Sequence of chain 1.A:
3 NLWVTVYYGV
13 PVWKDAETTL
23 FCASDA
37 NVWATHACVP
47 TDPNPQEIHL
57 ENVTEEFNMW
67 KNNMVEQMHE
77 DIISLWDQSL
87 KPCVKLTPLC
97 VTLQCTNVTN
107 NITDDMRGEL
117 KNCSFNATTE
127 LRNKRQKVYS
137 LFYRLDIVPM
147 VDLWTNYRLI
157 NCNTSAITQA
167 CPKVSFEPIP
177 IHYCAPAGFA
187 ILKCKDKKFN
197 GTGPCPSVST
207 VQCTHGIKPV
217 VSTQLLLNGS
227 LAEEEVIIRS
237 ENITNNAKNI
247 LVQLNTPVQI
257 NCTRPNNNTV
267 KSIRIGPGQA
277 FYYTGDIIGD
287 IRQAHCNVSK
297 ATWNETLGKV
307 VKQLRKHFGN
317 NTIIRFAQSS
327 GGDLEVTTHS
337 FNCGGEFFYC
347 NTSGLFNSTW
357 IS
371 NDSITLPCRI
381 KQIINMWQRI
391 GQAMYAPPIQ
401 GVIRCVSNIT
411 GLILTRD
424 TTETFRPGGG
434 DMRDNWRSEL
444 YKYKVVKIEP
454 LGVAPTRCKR

A small-molecule ligand and the protein it binds are described below.
Small molecule (SMILES): CC(=O)N[C@@H]1[C@@H](O)[C@H](O)[C@@H](CO)O[C@H]1O

Binding-site contacts:
Ligand atom O6 contacts residue GLY114 of chain 1.A at 4.4 Å.
Ligand atom O7 contacts residue ASN103 of chain 1.A at 3.3 Å (h-bond).
Ligand atom C5 contacts residue ASN103 of chain 1.A at 3.8 Å.
Ligand atom C4 contacts residue ASN103 of chain 1.A at 4.4 Å.
Ligand atom C5 contacts residue LYS117 of chain 1.A at 4.1 Å.
Ligand atom C1 contacts residue ASN103 of chain 1.A at 1.5 Å.
Ligand atom C8 contacts residue ASN103 of chain 1.A at 3.9 Å.
Ligand atom O5 contacts residue LYS117 of chain 1.A at 3.4 Å (salt-bridge).
Ligand atom C2 contacts residue ASN103 of chain 1.A at 2.6 Å.
Ligand atom C7 contacts residue ASN103 of chain 1.A at 3.3 Å.
Ligand atom C1 contacts residue LYS117 of chain 1.A at 4.0 Å.
Ligand atom C3 contacts residue ASN103 of chain 1.A at 3.9 Å.
Ligand atom N2 contacts residue ASN103 of chain 1.A at 3.0 Å (h-bond).
Ligand atom C6 contacts residue LYS117 of chain 1.A at 4.1 Å.
Ligand atom O6 contacts residue LYS117 of chain 1.A at 3.2 Å (salt-bridge).
Ligand atom O5 contacts residue ASN103 of chain 1.A at 2.5 Å (h-bond).